The small molecule below binds the protein below.
Small molecule (SMILES): CC(=O)N[C@@H]1[C@@H](O)[C@H](O)[C@@H](CO)O[C@H]1O

Binding-site contacts:
Ligand atom O5 contacts residue ASN146 of chain 1.B at 1.1 Å (h-bond).
Ligand atom C5 contacts residue ASN146 of chain 1.B at 2.6 Å.
Ligand atom C1 contacts residue ASN146 of chain 1.B at 1.4 Å.
Ligand atom C7 contacts residue THR138 of chain 1.B at 3.8 Å.
Ligand atom C4 contacts residue ASN146 of chain 1.B at 3.6 Å.
Ligand atom O7 contacts residue ASN146 of chain 1.B at 4.0 Å.
Ligand atom C6 contacts residue ASN146 of chain 1.B at 3.5 Å.
Ligand atom C2 contacts residue ASN146 of chain 1.B at 2.6 Å.
Ligand atom O7 contacts residue THR138 of chain 1.B at 4.0 Å.
Ligand atom C3 contacts residue ASN146 of chain 1.B at 3.6 Å.
Ligand atom C8 contacts residue THR138 of chain 1.B at 3.4 Å.
Ligand atom C5 contacts residue HIS145 of chain 1.B at 4.4 Å.
Ligand atom C7 contacts residue ASN146 of chain 1.B at 4.0 Å.
Ligand atom N2 contacts residue ASN146 of chain 1.B at 3.5 Å (h-bond).
Ligand atom O5 contacts residue HIS145 of chain 1.B at 4.4 Å.

Sequence of chain 1.B:
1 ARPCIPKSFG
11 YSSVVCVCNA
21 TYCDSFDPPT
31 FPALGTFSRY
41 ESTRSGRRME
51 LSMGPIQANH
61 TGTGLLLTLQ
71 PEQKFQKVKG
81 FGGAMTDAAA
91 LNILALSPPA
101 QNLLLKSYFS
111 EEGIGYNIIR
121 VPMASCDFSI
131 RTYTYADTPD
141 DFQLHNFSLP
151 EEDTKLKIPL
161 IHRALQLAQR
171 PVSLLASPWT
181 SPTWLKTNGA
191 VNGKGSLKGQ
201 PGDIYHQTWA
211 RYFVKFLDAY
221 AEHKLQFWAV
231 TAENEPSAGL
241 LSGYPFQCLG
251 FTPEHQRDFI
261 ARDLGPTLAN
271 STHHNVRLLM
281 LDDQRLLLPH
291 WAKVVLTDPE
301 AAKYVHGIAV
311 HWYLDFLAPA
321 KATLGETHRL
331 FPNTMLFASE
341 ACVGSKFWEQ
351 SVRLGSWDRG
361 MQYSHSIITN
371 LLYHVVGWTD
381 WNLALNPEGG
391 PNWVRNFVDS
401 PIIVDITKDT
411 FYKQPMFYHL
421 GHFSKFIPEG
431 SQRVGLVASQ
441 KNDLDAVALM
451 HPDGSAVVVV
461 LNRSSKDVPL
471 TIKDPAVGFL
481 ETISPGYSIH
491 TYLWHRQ